Binding-site contacts:
Ligand atom O3P contacts residue ASN206 of chain 15.A at 3.1 Å (h-bond).
Ligand atom P contacts residue HIS105 of chain 15.A at 4.0 Å.
Ligand atom O1P contacts residue ARG207 of chain 15.A at 3.5 Å.
Ligand atom O2P contacts residue ARG207 of chain 15.A at 4.3 Å.
Ligand atom C3' contacts residue ILE228 of chain 15.A at 3.3 Å (hydrophobic).
Ligand atom C3 contacts residue VAL106 of chain 15.A at 4.3 Å (hydrophobic).
Ligand atom C1 contacts residue GLY208 of chain 15.A at 4.2 Å.
Ligand atom C2' contacts residue ALA227 of chain 15.A at 3.9 Å (hydrophobic).
Ligand atom O2P contacts residue ASN206 of chain 15.A at 3.5 Å (h-bond).
Ligand atom C1 contacts residue ARG207 of chain 15.A at 4.1 Å.
Ligand atom C2' contacts residue HIS105 of chain 15.A at 3.9 Å.
Ligand atom O3P contacts residue GLY208 of chain 15.A at 2.6 Å (h-bond).
Ligand atom P contacts residue SER210 of chain 15.A at 1.4 Å.
Ligand atom O2P contacts residue THR226 of chain 15.A at 3.3 Å (h-bond).
Ligand atom O1P contacts residue GLY208 of chain 15.A at 3.9 Å.
Ligand atom C2' contacts residue THR226 of chain 15.A at 3.4 Å.
Ligand atom C2' contacts residue SER210 of chain 15.A at 3.2 Å.
Ligand atom C3 contacts residue LEU87 of chain 15.A at 3.2 Å (hydrophobic).
Ligand atom C3' contacts residue THR226 of chain 15.A at 4.3 Å.
Ligand atom C1' contacts residue THR226 of chain 15.A at 3.1 Å.
Ligand atom C1' contacts residue ILE228 of chain 15.A at 4.0 Å (hydrophobic).
Ligand atom O3P contacts residue ARG207 of chain 15.A at 3.5 Å.
Ligand atom O1P contacts residue SER210 of chain 15.A at 2.7 Å (h-bond).
Ligand atom C1 contacts residue HIS105 of chain 15.A at 3.9 Å.
Ligand atom O1P contacts residue HIS105 of chain 15.A at 4.1 Å.
Ligand atom P contacts residue ARG207 of chain 15.A at 4.0 Å.
Ligand atom C1' contacts residue SER210 of chain 15.A at 3.1 Å.
Ligand atom O2P contacts residue SER210 of chain 15.A at 2.4 Å (h-bond).
Ligand atom C2 contacts residue SER210 of chain 15.A at 3.8 Å.
Ligand atom C2 contacts residue HIS105 of chain 15.A at 3.0 Å.
Ligand atom P contacts residue ASN206 of chain 15.A at 3.9 Å.
Ligand atom O3P contacts residue SER210 of chain 15.A at 2.4 Å (h-bond).
Ligand atom O3P contacts residue ASN209 of chain 15.A at 3.1 Å (h-bond).
Ligand atom C3' contacts residue ALA227 of chain 15.A at 3.7 Å (hydrophobic).
Ligand atom C1 contacts residue SER210 of chain 15.A at 3.3 Å.
Ligand atom P contacts residue GLY208 of chain 15.A at 3.8 Å.
Ligand atom C1' contacts residue ALA227 of chain 15.A at 3.5 Å (hydrophobic).
Ligand atom C3 contacts residue GLY208 of chain 15.A at 3.7 Å.
Ligand atom C3 contacts residue SER210 of chain 15.A at 3.5 Å.
Ligand atom P contacts residue THR226 of chain 15.A at 3.9 Å.

Sequence of chain 15.A:
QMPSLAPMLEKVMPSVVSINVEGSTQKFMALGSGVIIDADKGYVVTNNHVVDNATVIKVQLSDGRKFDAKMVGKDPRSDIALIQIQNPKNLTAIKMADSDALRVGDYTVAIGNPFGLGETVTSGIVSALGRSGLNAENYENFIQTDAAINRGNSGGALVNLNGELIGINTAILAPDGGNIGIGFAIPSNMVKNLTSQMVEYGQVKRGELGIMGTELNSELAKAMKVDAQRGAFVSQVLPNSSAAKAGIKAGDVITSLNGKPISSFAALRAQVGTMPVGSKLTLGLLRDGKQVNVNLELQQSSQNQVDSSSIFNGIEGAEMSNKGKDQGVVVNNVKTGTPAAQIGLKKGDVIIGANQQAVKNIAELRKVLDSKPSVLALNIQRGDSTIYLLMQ

The protein below binds the small molecule below.
Small molecule (SMILES): CC(C)O[PH](=O)OC(C)C